Sequence of chain 1.B:
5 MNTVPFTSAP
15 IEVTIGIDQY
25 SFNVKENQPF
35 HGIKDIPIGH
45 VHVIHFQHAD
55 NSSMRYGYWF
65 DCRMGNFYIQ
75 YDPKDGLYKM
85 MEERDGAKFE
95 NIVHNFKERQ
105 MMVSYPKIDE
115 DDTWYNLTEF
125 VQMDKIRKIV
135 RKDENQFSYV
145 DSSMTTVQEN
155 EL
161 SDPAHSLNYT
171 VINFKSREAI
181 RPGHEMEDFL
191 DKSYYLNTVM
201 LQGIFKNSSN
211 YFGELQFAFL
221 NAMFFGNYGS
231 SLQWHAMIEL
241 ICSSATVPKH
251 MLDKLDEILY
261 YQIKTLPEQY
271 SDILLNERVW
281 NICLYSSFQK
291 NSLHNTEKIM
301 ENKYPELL

Binding-site contacts:
Ligand atom O contacts residue PHE93 of chain 1.B at 4.5 Å.
Ligand atom O contacts residue ILE96 of chain 1.B at 3.8 Å.
Ligand atom C6 contacts residue GLU87 of chain 1.B at 3.9 Å.
Ligand atom C2 contacts residue THR11 of chain 1.B at 4.4 Å.
Ligand atom C4 contacts residue THR11 of chain 1.B at 3.2 Å.
Ligand atom C6 contacts residue TYR72 of chain 1.B at 3.4 Å (hydrophobic).
Ligand atom C5 contacts residue ILE96 of chain 1.B at 4.1 Å (hydrophobic).
Ligand atom O contacts residue PRO9 of chain 1.B at 3.5 Å.
Ligand atom N1 contacts residue TYR72 of chain 1.B at 3.4 Å.
Ligand atom C8 contacts residue PHE100 of chain 1.B at 4.0 Å (hydrophobic).
Ligand atom C2 contacts residue GLN74 of chain 1.B at 4.1 Å.
Ligand atom C7 contacts residue TYR72 of chain 1.B at 3.4 Å (hydrophobic).
Ligand atom C8 contacts residue PRO9 of chain 1.B at 4.0 Å (hydrophobic).
Ligand atom C7 contacts residue PHE93 of chain 1.B at 3.8 Å (hydrophobic).
Ligand atom C4 contacts residue TYR72 of chain 1.B at 3.8 Å (hydrophobic).
Ligand atom O contacts residue TYR72 of chain 1.B at 3.2 Å.
Ligand atom C8 contacts residue PHE10 of chain 1.B at 3.7 Å (hydrophobic).
Ligand atom N2 contacts residue GLN74 of chain 1.B at 4.2 Å.
Ligand atom C3 contacts residue THR11 of chain 1.B at 4.1 Å.
Ligand atom C3 contacts residue TYR72 of chain 1.B at 3.5 Å (hydrophobic).
Ligand atom N contacts residue TYR72 of chain 1.B at 3.5 Å.
Ligand atom C5 contacts residue TYR72 of chain 1.B at 3.4 Å (hydrophobic).
Ligand atom C contacts residue LYS92 of chain 1.B at 3.2 Å.
Ligand atom O1 contacts residue TYR72 of chain 1.B at 3.2 Å.
Ligand atom C7 contacts residue GLU87 of chain 1.B at 3.4 Å.
Ligand atom C2 contacts residue TYR72 of chain 1.B at 3.8 Å (hydrophobic).
Ligand atom N2 contacts residue THR11 of chain 1.B at 2.6 Å (h-bond).
Ligand atom N contacts residue THR11 of chain 1.B at 3.7 Å.
Ligand atom C8 contacts residue ILE96 of chain 1.B at 4.1 Å (hydrophobic).
Ligand atom C8 contacts residue THR11 of chain 1.B at 3.6 Å.
Ligand atom N contacts residue ILE96 of chain 1.B at 4.3 Å.
Ligand atom C8 contacts residue TYR72 of chain 1.B at 4.1 Å (hydrophobic).
Ligand atom O1 contacts residue GLU87 of chain 1.B at 3.0 Å (salt-bridge).
Ligand atom N1 contacts residue GLU87 of chain 1.B at 4.1 Å.

The protein below binds the small molecule below.
Small molecule (SMILES): [H]/N=C1/C(CCC)C(=O)N(C)C(=O)N1C